Sequence of chain 1.D:
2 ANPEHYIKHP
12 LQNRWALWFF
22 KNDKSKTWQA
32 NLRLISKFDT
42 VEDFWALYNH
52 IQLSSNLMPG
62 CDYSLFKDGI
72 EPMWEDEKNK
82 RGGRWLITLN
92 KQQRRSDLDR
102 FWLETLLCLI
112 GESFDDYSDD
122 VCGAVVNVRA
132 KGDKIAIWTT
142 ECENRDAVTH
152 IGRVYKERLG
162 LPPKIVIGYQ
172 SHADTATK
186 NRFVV

This small molecule binds to this protein.
Small molecule (SMILES): O=c1[nH]ccc2ccc(N(Cc3ccncc3)S(=O)(=O)c3cccc(S(=O)(=O)F)c3)cc12

Binding-site contacts:
Ligand atom C2 contacts residue GLU76 of chain 1.D at 3.5 Å.
Ligand atom O4 contacts residue ASN128 of chain 1.D at 2.9 Å (h-bond).
Ligand atom C13 contacts residue PRO73 of chain 1.D at 4.1 Å (hydrophobic).
Ligand atom C10 contacts residue ASP63 of chain 1.D at 2.9 Å.
Ligand atom C11 contacts residue ASP63 of chain 1.D at 3.9 Å.
Ligand atom O5 contacts residue LYS135 of chain 1.D at 2.5 Å (salt-bridge).
Ligand atom S1 contacts residue ASN128 of chain 1.D at 4.1 Å.
Ligand atom C11 contacts residue SER65 of chain 1.D at 3.9 Å.
Ligand atom C3 contacts residue TRP75 of chain 1.D at 3.8 Å (hydrophobic).
Ligand atom O4 contacts residue LYS135 of chain 1.D at 2.5 Å (salt-bridge).
Ligand atom N3 contacts residue SER65 of chain 1.D at 3.4 Å (h-bond).
Ligand atom O3 contacts residue ASN128 of chain 1.D at 3.0 Å (h-bond).
Ligand atom N1 contacts residue GLU76 of chain 1.D at 3.5 Å (salt-bridge).
Ligand atom C14 contacts residue ARG85 of chain 1.D at 3.9 Å.
Ligand atom O1 contacts residue MET74 of chain 1.D at 3.1 Å.
Ligand atom C9 contacts residue ASP63 of chain 1.D at 3.6 Å.
Ligand atom C12 contacts residue PRO73 of chain 1.D at 3.2 Å (hydrophobic).
Ligand atom C8 contacts residue ASN128 of chain 1.D at 3.8 Å.
Ligand atom C13 contacts residue VAL126 of chain 1.D at 4.0 Å (hydrophobic).
Ligand atom N3 contacts residue PRO73 of chain 1.D at 3.5 Å (h-bond).
Ligand atom S2 contacts residue LYS135 of chain 1.D at 1.6 Å (salt-bridge).
Ligand atom C19 contacts residue LYS135 of chain 1.D at 3.7 Å.
Ligand atom O3 contacts residue VAL126 of chain 1.D at 3.7 Å.
Ligand atom O2 contacts residue ARG85 of chain 1.D at 3.7 Å.
Ligand atom O4 contacts residue ARG130 of chain 1.D at 4.0 Å.
Ligand atom O3 contacts residue ARG85 of chain 1.D at 4.0 Å.
Ligand atom N1 contacts residue TRP75 of chain 1.D at 3.2 Å.
Ligand atom C19 contacts residue ASN128 of chain 1.D at 3.6 Å.
Ligand atom O1 contacts residue TRP75 of chain 1.D at 2.7 Å (h-bond).
Ligand atom C8 contacts residue ASP63 of chain 1.D at 3.5 Å.
Ligand atom C17 contacts residue LYS135 of chain 1.D at 3.1 Å.
Ligand atom C2 contacts residue TRP75 of chain 1.D at 3.5 Å (hydrophobic).
Ligand atom O5 contacts residue ARG130 of chain 1.D at 3.7 Å.
Ligand atom C1 contacts residue TRP75 of chain 1.D at 3.4 Å (hydrophobic).
Ligand atom C21 contacts residue TRP75 of chain 1.D at 4.0 Å (hydrophobic).
Ligand atom C15 contacts residue TRP75 of chain 1.D at 4.0 Å (hydrophobic).
Ligand atom C12 contacts residue VAL126 of chain 1.D at 3.8 Å (hydrophobic).
Ligand atom C18 contacts residue LYS135 of chain 1.D at 2.6 Å.
Ligand atom C4 contacts residue TRP75 of chain 1.D at 3.9 Å (hydrophobic).
Ligand atom O2 contacts residue TRP139 of chain 1.D at 3.5 Å.